Binding-site contacts:
Ligand atom O5 contacts residue ASN67 of chain 1.B at 3.9 Å.
Ligand atom C3 contacts residue ASN62 of chain 1.B at 3.8 Å.
Ligand atom N2 contacts residue ASN62 of chain 1.B at 2.8 Å (h-bond).
Ligand atom O5 contacts residue ASN62 of chain 1.B at 2.4 Å (h-bond).
Ligand atom C4 contacts residue ASN62 of chain 1.B at 4.2 Å.
Ligand atom C1 contacts residue THR64 of chain 1.B at 4.0 Å.
Ligand atom O5 contacts residue THR64 of chain 1.B at 3.2 Å.
Ligand atom C5 contacts residue ASN62 of chain 1.B at 3.7 Å.
Ligand atom C6 contacts residue GLU66 of chain 1.B at 3.5 Å.
Ligand atom O6 contacts residue GLU66 of chain 1.B at 2.2 Å (salt-bridge).
Ligand atom C7 contacts residue ASN62 of chain 1.B at 3.9 Å.
Ligand atom C6 contacts residue THR64 of chain 1.B at 3.5 Å.
Ligand atom N2 contacts residue GLN349 of chain 1.B at 4.1 Å.
Ligand atom C8 contacts residue GLN349 of chain 1.B at 3.3 Å.
Ligand atom C5 contacts residue THR64 of chain 1.B at 3.6 Å.
Ligand atom C2 contacts residue ASN62 of chain 1.B at 2.4 Å.
Ligand atom C7 contacts residue GLN349 of chain 1.B at 4.2 Å.
Ligand atom O6 contacts residue THR64 of chain 1.B at 3.7 Å.
Ligand atom O6 contacts residue ASN67 of chain 1.B at 4.0 Å.
Ligand atom C1 contacts residue ASN62 of chain 1.B at 1.4 Å.
Ligand atom O7 contacts residue ASN62 of chain 1.B at 4.4 Å.

Sequence of chain 1.B:
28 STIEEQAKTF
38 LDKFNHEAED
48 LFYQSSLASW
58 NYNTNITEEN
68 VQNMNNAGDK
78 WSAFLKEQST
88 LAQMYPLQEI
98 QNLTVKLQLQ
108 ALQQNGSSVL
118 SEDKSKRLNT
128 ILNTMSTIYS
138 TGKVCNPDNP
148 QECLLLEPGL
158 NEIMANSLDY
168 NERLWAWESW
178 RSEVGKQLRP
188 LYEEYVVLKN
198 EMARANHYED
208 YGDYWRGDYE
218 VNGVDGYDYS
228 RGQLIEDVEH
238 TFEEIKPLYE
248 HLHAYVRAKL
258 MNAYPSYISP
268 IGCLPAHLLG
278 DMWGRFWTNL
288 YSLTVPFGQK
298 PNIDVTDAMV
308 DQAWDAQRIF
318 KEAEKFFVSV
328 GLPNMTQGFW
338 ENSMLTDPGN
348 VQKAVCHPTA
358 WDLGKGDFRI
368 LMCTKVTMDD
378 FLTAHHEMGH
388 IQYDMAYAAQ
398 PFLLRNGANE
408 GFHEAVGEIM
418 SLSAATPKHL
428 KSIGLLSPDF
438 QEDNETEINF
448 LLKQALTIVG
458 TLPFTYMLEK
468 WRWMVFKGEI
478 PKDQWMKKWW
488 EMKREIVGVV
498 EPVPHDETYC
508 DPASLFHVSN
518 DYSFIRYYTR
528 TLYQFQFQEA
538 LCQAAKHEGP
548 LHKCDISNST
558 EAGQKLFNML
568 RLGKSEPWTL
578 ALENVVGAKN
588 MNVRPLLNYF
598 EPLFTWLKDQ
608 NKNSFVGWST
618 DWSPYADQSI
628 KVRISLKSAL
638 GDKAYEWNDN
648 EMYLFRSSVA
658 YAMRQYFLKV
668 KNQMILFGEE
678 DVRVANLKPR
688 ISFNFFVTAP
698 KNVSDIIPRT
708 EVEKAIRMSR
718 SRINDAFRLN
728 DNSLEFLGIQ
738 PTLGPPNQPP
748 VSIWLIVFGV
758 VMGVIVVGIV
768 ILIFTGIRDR

This small molecule binds to this protein.
Small molecule (SMILES): CC(=O)N[C@H]1[C@H](O[C@H]2[C@H](O)[C@@H](NC(C)=O)CO[C@@H]2CO)O[C@H](CO)[C@@H](O)[C@@H]1O